Binding-site contacts:
Ligand atom C7 contacts residue ASN657 of chain 1.A at 3.3 Å.
Ligand atom O7 contacts residue ASN657 of chain 1.A at 3.4 Å (h-bond).
Ligand atom C8 contacts residue ASN657 of chain 1.A at 4.4 Å.
Ligand atom C4 contacts residue ASN657 of chain 1.A at 4.3 Å.
Ligand atom O6 contacts residue ASN657 of chain 1.A at 4.3 Å.
Ligand atom C5 contacts residue ASN657 of chain 1.A at 3.7 Å.
Ligand atom N2 contacts residue ASN657 of chain 1.A at 2.9 Å (h-bond).
Ligand atom C1 contacts residue ASN657 of chain 1.A at 1.4 Å.
Ligand atom C2 contacts residue ASN657 of chain 1.A at 2.5 Å.
Ligand atom C3 contacts residue ASN657 of chain 1.A at 3.8 Å.
Ligand atom O5 contacts residue ASN657 of chain 1.A at 2.4 Å (h-bond).

This protein binds this small molecule.
Small molecule (SMILES): CC(=O)N[C@@H]1[C@@H](O)[C@H](O)[C@@H](CO)O[C@H]1O

Sequence of chain 1.A:
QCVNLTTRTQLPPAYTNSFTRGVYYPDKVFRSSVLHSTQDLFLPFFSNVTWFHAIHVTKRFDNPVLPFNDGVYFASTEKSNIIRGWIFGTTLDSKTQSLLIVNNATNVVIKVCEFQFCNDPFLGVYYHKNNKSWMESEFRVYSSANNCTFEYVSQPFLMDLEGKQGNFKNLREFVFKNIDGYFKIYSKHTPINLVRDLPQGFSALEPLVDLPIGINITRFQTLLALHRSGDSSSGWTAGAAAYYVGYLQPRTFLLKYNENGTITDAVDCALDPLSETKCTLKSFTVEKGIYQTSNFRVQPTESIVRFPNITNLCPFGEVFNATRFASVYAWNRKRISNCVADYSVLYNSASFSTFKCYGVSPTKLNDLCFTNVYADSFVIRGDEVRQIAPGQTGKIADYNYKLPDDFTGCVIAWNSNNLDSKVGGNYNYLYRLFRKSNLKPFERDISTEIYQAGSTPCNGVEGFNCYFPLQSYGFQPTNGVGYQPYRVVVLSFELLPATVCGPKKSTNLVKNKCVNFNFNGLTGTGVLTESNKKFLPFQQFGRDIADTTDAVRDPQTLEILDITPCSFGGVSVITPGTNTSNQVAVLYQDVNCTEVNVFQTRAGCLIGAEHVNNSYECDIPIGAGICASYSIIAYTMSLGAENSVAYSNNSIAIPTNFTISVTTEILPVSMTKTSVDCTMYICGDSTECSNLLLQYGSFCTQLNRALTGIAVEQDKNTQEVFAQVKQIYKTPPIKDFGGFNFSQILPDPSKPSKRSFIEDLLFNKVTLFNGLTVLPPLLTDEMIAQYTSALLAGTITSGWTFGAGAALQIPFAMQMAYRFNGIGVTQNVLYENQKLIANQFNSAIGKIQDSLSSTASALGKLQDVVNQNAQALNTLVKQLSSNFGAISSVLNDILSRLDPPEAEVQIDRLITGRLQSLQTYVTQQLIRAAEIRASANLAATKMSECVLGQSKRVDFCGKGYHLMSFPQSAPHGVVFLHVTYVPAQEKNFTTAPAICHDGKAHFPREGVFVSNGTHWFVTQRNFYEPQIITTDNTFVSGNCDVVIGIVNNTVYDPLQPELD